Binding-site contacts:
Ligand atom C1 contacts residue GLY230 of chain 1.B at 3.5 Å.
Ligand atom C30 contacts residue ASP199 of chain 1.B at 3.6 Å.
Ligand atom CL3 contacts residue PHE239 of chain 1.B at 3.4 Å.
Ligand atom O16 contacts residue GLY228 of chain 1.B at 3.2 Å (h-bond).
Ligand atom O17 contacts residue GLY228 of chain 1.B at 2.9 Å (h-bond).
Ligand atom C25 contacts residue TRP50 of chain 1.B at 3.8 Å (hydrophobic).
Ligand atom N21 contacts residue SER205 of chain 1.B at 3.4 Å (h-bond).
Ligand atom N34 contacts residue GLY230 of chain 1.B at 3.1 Å (h-bond).
Ligand atom C33 contacts residue TRP227 of chain 1.B at 3.6 Å (hydrophobic).
Ligand atom S8 contacts residue GLY228 of chain 1.B at 3.7 Å.
Ligand atom C38 contacts residue TYR47 of chain 1.B at 3.4 Å (hydrophobic).
Ligand atom CL3 contacts residue GLY238 of chain 1.B at 3.6 Å.
Ligand atom C30 contacts residue ALA200 of chain 1.B at 3.7 Å (hydrophobic).
Ligand atom N9 contacts residue GLY228 of chain 1.B at 2.9 Å (h-bond).
Ligand atom C29 contacts residue ALA200 of chain 1.B at 3.5 Å (hydrophobic).
Ligand atom C18 contacts residue SER226 of chain 1.B at 3.7 Å.
Ligand atom C30 contacts residue GLY228 of chain 1.B at 3.6 Å.
Ligand atom C22 contacts residue SER205 of chain 1.B at 3.3 Å.
Ligand atom N21 contacts residue SER226 of chain 1.B at 2.9 Å (h-bond).
Ligand atom C29 contacts residue GLY228 of chain 1.B at 3.6 Å.
Ligand atom C31 contacts residue TRP227 of chain 1.B at 3.4 Å (hydrophobic).
Ligand atom C28 contacts residue GLY230 of chain 1.B at 3.5 Å.
Ligand atom N21 contacts residue TRP227 of chain 1.B at 3.8 Å.
Ligand atom C30 contacts residue TRP227 of chain 1.B at 3.7 Å (hydrophobic).
Ligand atom N34 contacts residue GLY228 of chain 1.B at 3.0 Å (h-bond).
Ligand atom O16 contacts residue GLY230 of chain 1.B at 3.2 Å (h-bond).
Ligand atom C13 contacts residue GLY228 of chain 1.B at 3.7 Å.
Ligand atom C10 contacts residue GLY228 of chain 1.B at 3.7 Å.
Ligand atom C37 contacts residue GLU94 of chain 1.B at 3.4 Å.
Ligand atom C28 contacts residue GLU202 of chain 1.B at 3.7 Å.
Ligand atom O17 contacts residue TRP227 of chain 1.B at 3.3 Å.
Ligand atom C2 contacts residue ARG233 of chain 1.B at 3.6 Å.
Ligand atom C4 contacts residue GLU229 of chain 1.B at 3.7 Å.
Ligand atom C33 contacts residue VAL225 of chain 1.B at 3.5 Å (hydrophobic).
Ligand atom C29 contacts residue GLY230 of chain 1.B at 3.4 Å.
Ligand atom C24 contacts residue TRP50 of chain 1.B at 3.4 Å (hydrophobic).
Ligand atom CL3 contacts residue TRP227 of chain 1.B at 3.4 Å.
Ligand atom C35 contacts residue TRP227 of chain 1.B at 3.6 Å (hydrophobic).
Ligand atom C2 contacts residue GLY230 of chain 1.B at 3.5 Å.
Ligand atom C23 contacts residue HIS43 of chain 1.B at 3.6 Å.

A protein and the small-molecule ligand that binds it are described below.
Small molecule (SMILES): NCc1ccc(Cl)cc1CNC(=O)[C@@H]1CCCN1C(=O)[C@@H](CC1CCCCC1)NS(=O)(=O)Cc1ccccc1

Sequence of chain 1.B:
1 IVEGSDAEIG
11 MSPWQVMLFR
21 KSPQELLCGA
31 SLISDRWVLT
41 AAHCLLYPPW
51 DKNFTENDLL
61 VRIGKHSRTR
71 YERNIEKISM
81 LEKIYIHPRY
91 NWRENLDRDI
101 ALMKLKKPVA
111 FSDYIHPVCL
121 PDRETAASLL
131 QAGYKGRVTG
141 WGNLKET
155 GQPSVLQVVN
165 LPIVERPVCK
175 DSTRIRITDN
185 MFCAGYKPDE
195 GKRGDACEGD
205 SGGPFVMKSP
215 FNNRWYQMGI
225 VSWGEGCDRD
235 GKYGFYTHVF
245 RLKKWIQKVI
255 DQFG